This protein binds this small molecule.
Small molecule (SMILES): CC(=O)N[C@H]1[C@H](O[C@H]2[C@H](O)[C@@H](NC(C)=O)CO[C@@H]2CO)O[C@H](CO)[C@@H](O[C@@H]2O[C@H](CO)[C@@H](O)[C@H](O)[C@@H]2O)[C@@H]1O

Binding-site contacts:
Ligand atom C2 contacts residue ASN113 of chain 1.B at 2.4 Å.
Ligand atom C4 contacts residue ASN113 of chain 1.B at 4.3 Å.
Ligand atom C1 contacts residue ASN113 of chain 1.B at 1.4 Å.
Ligand atom C5 contacts residue ASN113 of chain 1.B at 3.6 Å.
Ligand atom O6 contacts residue ASN113 of chain 1.B at 4.2 Å.
Ligand atom C3 contacts residue ASN113 of chain 1.B at 3.8 Å.
Ligand atom C7 contacts residue ASN113 of chain 1.B at 4.0 Å.
Ligand atom N2 contacts residue ASN113 of chain 1.B at 2.9 Å (h-bond).
Ligand atom O5 contacts residue ASN113 of chain 1.B at 2.4 Å (h-bond).

Sequence of chain 1.B:
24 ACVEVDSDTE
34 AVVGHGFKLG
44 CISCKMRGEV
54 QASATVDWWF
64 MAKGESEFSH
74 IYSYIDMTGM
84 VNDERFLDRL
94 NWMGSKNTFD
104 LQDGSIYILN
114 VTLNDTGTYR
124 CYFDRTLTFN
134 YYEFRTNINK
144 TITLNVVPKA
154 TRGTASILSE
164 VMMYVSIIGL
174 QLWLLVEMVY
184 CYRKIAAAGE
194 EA